A small-molecule ligand and the protein it binds are described below.
Small molecule (SMILES): COc1ccc(OC2CN(c3ncnc4c3c(CC(C)C)nn4C)C2)cc1

Sequence of chain 1.D:
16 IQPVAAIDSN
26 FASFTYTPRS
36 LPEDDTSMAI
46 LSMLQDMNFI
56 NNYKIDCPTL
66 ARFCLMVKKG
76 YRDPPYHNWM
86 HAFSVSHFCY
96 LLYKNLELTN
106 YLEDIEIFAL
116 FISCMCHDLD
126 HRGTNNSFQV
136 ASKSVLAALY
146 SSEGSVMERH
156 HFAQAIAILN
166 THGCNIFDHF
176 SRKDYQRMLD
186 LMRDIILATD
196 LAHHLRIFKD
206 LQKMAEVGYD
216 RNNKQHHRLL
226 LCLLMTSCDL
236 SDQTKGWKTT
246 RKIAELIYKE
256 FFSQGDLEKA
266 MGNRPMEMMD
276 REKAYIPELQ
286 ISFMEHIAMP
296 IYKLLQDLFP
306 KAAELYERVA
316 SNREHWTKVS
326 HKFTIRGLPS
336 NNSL

Binding-site contacts:
Ligand atom C8 contacts residue PHE288 of chain 1.D at 3.4 Å (hydrophobic).
Ligand atom C6 contacts residue ILE252 of chain 1.D at 3.6 Å (hydrophobic).
Ligand atom C12 contacts residue GLN285 of chain 1.D at 3.6 Å.
Ligand atom C5 contacts residue LEU235 of chain 1.D at 4.0 Å (hydrophobic).
Ligand atom C10 contacts residue PHE288 of chain 1.D at 3.8 Å (hydrophobic).
Ligand atom C8 contacts residue GLN285 of chain 1.D at 3.4 Å.
Ligand atom O1 contacts residue PHE288 of chain 1.D at 3.3 Å.
Ligand atom C11 contacts residue PHE256 of chain 1.D at 3.7 Å (hydrophobic).
Ligand atom O1 contacts residue MET273 of chain 1.D at 3.9 Å.
Ligand atom N5 contacts residue LEU235 of chain 1.D at 3.4 Å.
Ligand atom C12 contacts residue TYR253 of chain 1.D at 3.9 Å (hydrophobic).
Ligand atom C11 contacts residue MET273 of chain 1.D at 3.8 Å (hydrophobic).
Ligand atom C1 contacts residue HIS82 of chain 1.D at 3.8 Å.
Ligand atom C9 contacts residue ILE252 of chain 1.D at 3.8 Å (hydrophobic).
Ligand atom C5 contacts residue PHE288 of chain 1.D at 4.0 Å (hydrophobic).
Ligand atom C7 contacts residue PHE288 of chain 1.D at 3.6 Å (hydrophobic).
Ligand atom C1 contacts residue TYR81 of chain 1.D at 3.8 Å (hydrophobic).
Ligand atom N2 contacts residue PHE288 of chain 1.D at 3.5 Å.
Ligand atom N4 contacts residue LEU235 of chain 1.D at 4.0 Å.
Ligand atom N1 contacts residue PHE288 of chain 1.D at 3.5 Å.
Ligand atom C6 contacts residue PHE288 of chain 1.D at 3.5 Å (hydrophobic).
Ligand atom O2 contacts residue LEU200 of chain 1.D at 3.9 Å.
Ligand atom C14 contacts residue PHE288 of chain 1.D at 3.9 Å (hydrophobic).
Ligand atom N1 contacts residue GLN238 of chain 1.D at 2.9 Å (h-bond).
Ligand atom C20 contacts residue ASP234 of chain 1.D at 3.9 Å.
Ligand atom C12 contacts residue PHE288 of chain 1.D at 4.0 Å (hydrophobic).
Ligand atom C20 contacts residue LEU235 of chain 1.D at 3.7 Å (hydrophobic).
Ligand atom C13 contacts residue MET273 of chain 1.D at 3.9 Å (hydrophobic).
Ligand atom C8 contacts residue ILE252 of chain 1.D at 3.7 Å (hydrophobic).
Ligand atom C14 contacts residue MET273 of chain 1.D at 3.9 Å (hydrophobic).
Ligand atom N1 contacts residue ILE252 of chain 1.D at 3.5 Å.
Ligand atom C7 contacts residue ILE252 of chain 1.D at 3.4 Å (hydrophobic).
Ligand atom N4 contacts residue ILE252 of chain 1.D at 3.8 Å.
Ligand atom C8 contacts residue GLN238 of chain 1.D at 3.4 Å.
Ligand atom C19 contacts residue LEU200 of chain 1.D at 3.7 Å (hydrophobic).
Ligand atom C13 contacts residue PHE288 of chain 1.D at 3.7 Å (hydrophobic).
Ligand atom C20 contacts residue TYR81 of chain 1.D at 3.4 Å (hydrophobic).
Ligand atom C9 contacts residue PHE288 of chain 1.D at 3.6 Å (hydrophobic).
Ligand atom N2 contacts residue GLN285 of chain 1.D at 2.9 Å (h-bond).
Ligand atom N2 contacts residue ILE252 of chain 1.D at 3.9 Å.